This protein binds this small molecule.
Small molecule (SMILES): CC[C@H]1COC(c2ccc(OCCCCCCCc3cc(C)no3)cc2)=N1

Binding-site contacts:
Ligand atom O1 contacts residue VAL188 of chain 2.A at 3.8 Å.
Ligand atom C5B contacts residue TYR197 of chain 2.A at 3.7 Å (hydrophobic).
Ligand atom O1 contacts residue PHE186 of chain 2.A at 3.7 Å.
Ligand atom C6C contacts residue VAL191 of chain 2.A at 3.5 Å (hydrophobic).
Ligand atom C31 contacts residue ALA150 of chain 2.A at 3.8 Å (hydrophobic).
Ligand atom N3A contacts residue ASN219 of chain 2.A at 3.8 Å.
Ligand atom N2 contacts residue PHE186 of chain 2.A at 3.9 Å.
Ligand atom O1 contacts residue TYR152 of chain 2.A at 4.0 Å.
Ligand atom C5C contacts residue TYR128 of chain 2.A at 3.6 Å (hydrophobic).
Ligand atom C3 contacts residue PRO174 of chain 2.A at 3.8 Å (hydrophobic).
Ligand atom O1B contacts residue MET221 of chain 2.A at 3.7 Å.
Ligand atom C5 contacts residue PHE186 of chain 2.A at 3.7 Å (hydrophobic).
Ligand atom C2C contacts residue TYR152 of chain 2.A at 4.0 Å (hydrophobic).
Ligand atom C5A contacts residue CYS199 of chain 2.A at 3.9 Å (hydrophobic).
Ligand atom C4 contacts residue TYR152 of chain 2.A at 3.9 Å (hydrophobic).
Ligand atom C4A contacts residue ASN219 of chain 2.A at 3.9 Å.
Ligand atom C31 contacts residue SER175 of chain 2.A at 3.6 Å.
Ligand atom C4 contacts residue PHE186 of chain 2.A at 3.5 Å (hydrophobic).
Ligand atom C4A contacts residue ILE215 of chain 2.A at 3.9 Å (hydrophobic).
Ligand atom N2 contacts residue ALA24 of chain 2.C at 3.3 Å.
Ligand atom C1B contacts residue MET221 of chain 2.A at 3.7 Å (hydrophobic).
Ligand atom C1C contacts residue MET224 of chain 2.A at 3.4 Å (hydrophobic).
Ligand atom C2C contacts residue VAL188 of chain 2.A at 3.4 Å (hydrophobic).
Ligand atom C5B contacts residue LEU106 of chain 2.A at 4.0 Å (hydrophobic).
Ligand atom O1 contacts residue ALA24 of chain 2.C at 3.6 Å.
Ligand atom C5 contacts residue TYR152 of chain 2.A at 3.8 Å (hydrophobic).
Ligand atom C5C contacts residue ILE104 of chain 2.A at 4.0 Å (hydrophobic).
Ligand atom CM2 contacts residue LEU116 of chain 2.A at 3.6 Å (hydrophobic).
Ligand atom C31 contacts residue PRO174 of chain 2.A at 3.4 Å (hydrophobic).
Ligand atom C31 contacts residue VAL176 of chain 2.A at 3.3 Å (hydrophobic).
Ligand atom N2 contacts residue PRO174 of chain 2.A at 3.9 Å.
Ligand atom C4C contacts residue VAL188 of chain 2.A at 3.9 Å (hydrophobic).
Ligand atom C3C contacts residue VAL188 of chain 2.A at 3.2 Å (hydrophobic).
Ligand atom C4A contacts residue ASN198 of chain 2.A at 4.0 Å.
Ligand atom C5 contacts residue MET224 of chain 2.A at 4.0 Å (hydrophobic).
Ligand atom C4 contacts residue MET224 of chain 2.A at 4.0 Å (hydrophobic).
Ligand atom C7C contacts residue TYR128 of chain 2.A at 3.7 Å (hydrophobic).
Ligand atom C6B contacts residue TYR197 of chain 2.A at 3.5 Å (hydrophobic).
Ligand atom C2B contacts residue MET221 of chain 2.A at 3.6 Å (hydrophobic).
Ligand atom C3 contacts residue PHE186 of chain 2.A at 3.8 Å (hydrophobic).

Sequence of chain 2.C:
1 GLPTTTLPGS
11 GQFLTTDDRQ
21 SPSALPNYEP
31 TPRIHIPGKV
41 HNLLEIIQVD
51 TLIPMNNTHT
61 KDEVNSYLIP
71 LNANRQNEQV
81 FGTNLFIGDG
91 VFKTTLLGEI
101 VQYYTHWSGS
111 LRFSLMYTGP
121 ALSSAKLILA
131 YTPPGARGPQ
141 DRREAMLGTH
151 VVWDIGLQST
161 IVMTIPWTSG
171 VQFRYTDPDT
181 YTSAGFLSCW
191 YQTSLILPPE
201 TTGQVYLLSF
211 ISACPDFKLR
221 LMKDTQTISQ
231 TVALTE

Sequence of chain 2.A:
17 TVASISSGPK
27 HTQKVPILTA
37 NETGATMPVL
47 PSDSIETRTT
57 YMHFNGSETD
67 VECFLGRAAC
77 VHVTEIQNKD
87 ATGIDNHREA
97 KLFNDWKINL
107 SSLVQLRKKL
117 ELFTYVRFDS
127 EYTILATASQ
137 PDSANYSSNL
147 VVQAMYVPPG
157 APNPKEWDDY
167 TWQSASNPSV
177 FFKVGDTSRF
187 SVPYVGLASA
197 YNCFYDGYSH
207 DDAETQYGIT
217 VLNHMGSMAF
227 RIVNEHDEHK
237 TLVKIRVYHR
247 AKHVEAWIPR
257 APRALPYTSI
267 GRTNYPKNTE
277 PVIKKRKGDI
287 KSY